A small-molecule ligand and the protein it binds are described below.
Small molecule (SMILES): CC(=O)N[C@H]1[C@@H](OP(=O)(O)OP(=O)(O)OC/C=C(/C)CC/C=C(/C)CC/C=C(/C)CC/C=C(/C)CC/C=C(/C)CC/C=C(/C)CC/C=C(/C)CCC=C(C)C)O[C@H](CO)[C@@H](O)[C@@H]1O

Binding-site contacts:
Ligand atom C40 contacts residue PHE114 of chain 1.A at 3.7 Å (hydrophobic).
Ligand atom C08 contacts residue VAL52 of chain 1.A at 3.5 Å (hydrophobic).
Ligand atom C01 contacts residue MET181 of chain 1.A at 3.7 Å (hydrophobic).
Ligand atom O63 contacts residue ASN140 of chain 1.A at 3.5 Å.
Ligand atom C33 contacts residue ASP113 of chain 1.A at 3.7 Å.
Ligand atom C04 contacts residue MET61 of chain 1.A at 3.6 Å (hydrophobic).
Ligand atom O45 contacts residue ARG173 of chain 1.A at 3.4 Å (salt-bridge).
Ligand atom O41 contacts residue ARG162 of chain 1.A at 3.2 Å (salt-bridge).
Ligand atom C40 contacts residue ASP47 of chain 1.A at 3.6 Å.
Ligand atom O48 contacts residue ARG68 of chain 1.A at 2.9 Å (salt-bridge).
Ligand atom C62 contacts residue ARG162 of chain 1.A at 3.2 Å.
Ligand atom C36 contacts residue ASP47 of chain 1.A at 3.7 Å.
Ligand atom C17 contacts residue MET120 of chain 1.A at 3.7 Å (hydrophobic).
Ligand atom C34 contacts residue PHE114 of chain 1.A at 3.5 Å (hydrophobic).
Ligand atom C09 contacts residue ILE31 of chain 1.A at 3.7 Å (hydrophobic).
Ligand atom O47 contacts residue ARG173 of chain 1.A at 3.0 Å (salt-bridge).
Ligand atom O43 contacts residue ARG45 of chain 1.A at 3.1 Å (salt-bridge).
Ligand atom C28 contacts residue VAL180 of chain 1.A at 3.6 Å (hydrophobic).
Ligand atom C26 contacts residue SER48 of chain 1.A at 3.3 Å.
Ligand atom O41 contacts residue PHE114 of chain 1.A at 3.4 Å.
Ligand atom C40 contacts residue ASP37 of chain 1.A at 3.4 Å.
Ligand atom C31 contacts residue LEU158 of chain 1.A at 3.6 Å (hydrophobic).
Ligand atom C23 contacts residue VAL112 of chain 1.A at 3.4 Å (hydrophobic).
Ligand atom C33 contacts residue VAL112 of chain 1.A at 3.3 Å (hydrophobic).
Ligand atom C16 contacts residue MET120 of chain 1.A at 3.7 Å (hydrophobic).
Ligand atom C25 contacts residue MET50 of chain 1.A at 3.6 Å (hydrophobic).
Ligand atom C61 contacts residue ASN140 of chain 1.A at 3.6 Å.
Ligand atom O47 contacts residue ARG68 of chain 1.A at 3.2 Å (salt-bridge).
Ligand atom C38 contacts residue GLN177 of chain 1.A at 3.3 Å.
Ligand atom C03 contacts residue LYS185 of chain 1.A at 3.6 Å.
Ligand atom O48 contacts residue ARG45 of chain 1.A at 3.0 Å (salt-bridge).
Ligand atom C39 contacts residue ARG173 of chain 1.A at 3.7 Å.
Ligand atom O58 contacts residue ASN140 of chain 1.A at 3.4 Å.
Ligand atom O63 contacts residue ARG164 of chain 1.A at 3.3 Å.
Ligand atom O47 contacts residue ARG164 of chain 1.A at 3.0 Å.
Ligand atom C37 contacts residue ASP47 of chain 1.A at 3.6 Å.
Ligand atom C62 contacts residue ASN140 of chain 1.A at 3.7 Å.
Ligand atom C38 contacts residue GOL1 of chain 1.J at 3.2 Å.
Ligand atom C39 contacts residue ASP47 of chain 1.A at 3.7 Å.
Ligand atom O44 contacts residue ARG162 of chain 1.A at 2.8 Å (salt-bridge).

Sequence of chain 1.A:
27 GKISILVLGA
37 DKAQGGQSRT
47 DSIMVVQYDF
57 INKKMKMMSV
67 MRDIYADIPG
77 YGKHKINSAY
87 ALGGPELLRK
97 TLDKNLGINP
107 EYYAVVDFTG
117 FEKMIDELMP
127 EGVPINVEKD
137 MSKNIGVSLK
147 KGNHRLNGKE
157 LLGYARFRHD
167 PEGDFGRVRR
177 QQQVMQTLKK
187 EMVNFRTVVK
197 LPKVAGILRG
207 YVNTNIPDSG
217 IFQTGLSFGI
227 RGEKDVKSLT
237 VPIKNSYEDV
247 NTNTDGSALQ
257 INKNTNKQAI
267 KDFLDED